Sequence of chain 1.C:
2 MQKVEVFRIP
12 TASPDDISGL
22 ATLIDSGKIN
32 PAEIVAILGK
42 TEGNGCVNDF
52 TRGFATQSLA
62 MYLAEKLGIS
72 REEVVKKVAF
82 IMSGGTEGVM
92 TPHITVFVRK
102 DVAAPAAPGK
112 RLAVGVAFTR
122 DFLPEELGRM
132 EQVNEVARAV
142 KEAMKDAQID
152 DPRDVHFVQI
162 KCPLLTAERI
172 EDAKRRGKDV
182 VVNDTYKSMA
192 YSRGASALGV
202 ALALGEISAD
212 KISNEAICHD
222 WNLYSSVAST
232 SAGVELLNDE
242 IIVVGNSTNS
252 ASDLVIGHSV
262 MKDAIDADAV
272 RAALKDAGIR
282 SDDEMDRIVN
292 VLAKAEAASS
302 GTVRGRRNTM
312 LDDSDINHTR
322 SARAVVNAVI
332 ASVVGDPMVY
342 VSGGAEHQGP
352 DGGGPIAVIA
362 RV

Binding-site contacts:
Ligand atom C1 contacts residue PHE8 of chain 1.C at 3.8 Å (hydrophobic).
Ligand atom O3 contacts residue VAL7 of chain 1.C at 2.6 Å (h-bond).
Ligand atom O3 contacts residue VAL290 of chain 1.C at 4.2 Å.
Ligand atom O3 contacts residue PHE8 of chain 1.C at 4.2 Å.
Ligand atom C3 contacts residue VAL7 of chain 1.C at 3.4 Å (hydrophobic).
Ligand atom C1 contacts residue GLU6 of chain 1.C at 3.8 Å.
Ligand atom O1 contacts residue VAL7 of chain 1.C at 3.0 Å (h-bond).
Ligand atom C3 contacts residue VAL290 of chain 1.C at 4.3 Å (hydrophobic).
Ligand atom O3 contacts residue ARG362 of chain 1.C at 4.0 Å.
Ligand atom C3 contacts residue ARG362 of chain 1.C at 3.7 Å.
Ligand atom O1 contacts residue LEU255 of chain 1.C at 3.4 Å.
Ligand atom O1 contacts residue GLU6 of chain 1.C at 3.4 Å.
Ligand atom C1 contacts residue VAL7 of chain 1.C at 3.4 Å (hydrophobic).
Ligand atom C2 contacts residue PHE8 of chain 1.C at 4.3 Å (hydrophobic).
Ligand atom C2 contacts residue VAL7 of chain 1.C at 3.9 Å (hydrophobic).

The protein below binds the small molecule below.
Small molecule (SMILES): OCCCO